Binding-site contacts:
Ligand atom C contacts residue LEU161 of chain 8.A at 3.8 Å (hydrophobic).
Ligand atom CA contacts residue GLY105 of chain 8.A at 3.9 Å.
Ligand atom O contacts residue PHE126 of chain 8.A at 3.4 Å.
Ligand atom O contacts residue GLY105 of chain 8.A at 3.7 Å.
Ligand atom CB contacts residue ILE130 of chain 8.A at 3.6 Å (hydrophobic).
Ligand atom C contacts residue ILE130 of chain 8.A at 3.9 Å (hydrophobic).
Ligand atom O contacts residue VAL127 of chain 8.A at 2.5 Å (h-bond).
Ligand atom C contacts residue GLY105 of chain 8.A at 3.8 Å.
Ligand atom C contacts residue VAL127 of chain 8.A at 3.7 Å (hydrophobic).
Ligand atom CB contacts residue ILE104 of chain 8.A at 3.6 Å (hydrophobic).
Ligand atom N contacts residue SER163 of chain 8.A at 3.9 Å.
Ligand atom O contacts residue LEU161 of chain 8.A at 3.4 Å (h-bond).
Ligand atom CD2 contacts residue LEU161 of chain 8.A at 3.6 Å (hydrophobic).
Ligand atom CG contacts residue TYR162 of chain 8.A at 3.9 Å (hydrophobic).
Ligand atom CB contacts residue GLY105 of chain 8.A at 3.1 Å.
Ligand atom CA contacts residue GLY105 of chain 8.A at 3.6 Å.
Ligand atom SD contacts residue ARG165 of chain 8.A at 3.5 Å.
Ligand atom O contacts residue VAL127 of chain 8.A at 3.5 Å.
Ligand atom CA contacts residue SER163 of chain 8.A at 3.7 Å.
Ligand atom CD contacts residue ARG165 of chain 8.A at 3.8 Å.
Ligand atom O contacts residue TYR162 of chain 8.A at 3.6 Å.
Ligand atom OE1 contacts residue ARG165 of chain 8.A at 2.9 Å (salt-bridge).
Ligand atom CD1 contacts residue GLY124 of chain 8.A at 3.9 Å.
Ligand atom CE contacts residue ARG165 of chain 8.A at 3.8 Å.
Ligand atom CD2 contacts residue PHE126 of chain 8.A at 3.4 Å (hydrophobic).
Ligand atom O contacts residue SER163 of chain 8.A at 3.1 Å (h-bond).
Ligand atom N contacts residue GLY105 of chain 8.A at 2.8 Å (h-bond).
Ligand atom N contacts residue VAL125 of chain 8.A at 3.5 Å (h-bond).
Ligand atom CA contacts residue PHE126 of chain 8.A at 3.9 Å (hydrophobic).
Ligand atom CD1 contacts residue GLN203 of chain 8.A at 3.5 Å.
Ligand atom CA contacts residue ILE130 of chain 8.A at 3.5 Å (hydrophobic).
Ligand atom O contacts residue GLN203 of chain 8.A at 3.5 Å (h-bond).
Ligand atom CB contacts residue TYR162 of chain 8.A at 3.5 Å (hydrophobic).
Ligand atom O contacts residue ILE130 of chain 8.A at 3.7 Å.
Ligand atom CA contacts residue VAL125 of chain 8.A at 3.4 Å (hydrophobic).
Ligand atom CA contacts residue LEU161 of chain 8.A at 3.5 Å (hydrophobic).
Ligand atom CD1 contacts residue TYR162 of chain 8.A at 3.5 Å (hydrophobic).
Ligand atom N contacts residue LEU161 of chain 8.A at 3.2 Å (h-bond).
Ligand atom CB contacts residue VAL125 of chain 8.A at 3.3 Å (hydrophobic).
Ligand atom CD contacts residue GLN203 of chain 8.A at 3.5 Å.

Sequence of chain 8.A:
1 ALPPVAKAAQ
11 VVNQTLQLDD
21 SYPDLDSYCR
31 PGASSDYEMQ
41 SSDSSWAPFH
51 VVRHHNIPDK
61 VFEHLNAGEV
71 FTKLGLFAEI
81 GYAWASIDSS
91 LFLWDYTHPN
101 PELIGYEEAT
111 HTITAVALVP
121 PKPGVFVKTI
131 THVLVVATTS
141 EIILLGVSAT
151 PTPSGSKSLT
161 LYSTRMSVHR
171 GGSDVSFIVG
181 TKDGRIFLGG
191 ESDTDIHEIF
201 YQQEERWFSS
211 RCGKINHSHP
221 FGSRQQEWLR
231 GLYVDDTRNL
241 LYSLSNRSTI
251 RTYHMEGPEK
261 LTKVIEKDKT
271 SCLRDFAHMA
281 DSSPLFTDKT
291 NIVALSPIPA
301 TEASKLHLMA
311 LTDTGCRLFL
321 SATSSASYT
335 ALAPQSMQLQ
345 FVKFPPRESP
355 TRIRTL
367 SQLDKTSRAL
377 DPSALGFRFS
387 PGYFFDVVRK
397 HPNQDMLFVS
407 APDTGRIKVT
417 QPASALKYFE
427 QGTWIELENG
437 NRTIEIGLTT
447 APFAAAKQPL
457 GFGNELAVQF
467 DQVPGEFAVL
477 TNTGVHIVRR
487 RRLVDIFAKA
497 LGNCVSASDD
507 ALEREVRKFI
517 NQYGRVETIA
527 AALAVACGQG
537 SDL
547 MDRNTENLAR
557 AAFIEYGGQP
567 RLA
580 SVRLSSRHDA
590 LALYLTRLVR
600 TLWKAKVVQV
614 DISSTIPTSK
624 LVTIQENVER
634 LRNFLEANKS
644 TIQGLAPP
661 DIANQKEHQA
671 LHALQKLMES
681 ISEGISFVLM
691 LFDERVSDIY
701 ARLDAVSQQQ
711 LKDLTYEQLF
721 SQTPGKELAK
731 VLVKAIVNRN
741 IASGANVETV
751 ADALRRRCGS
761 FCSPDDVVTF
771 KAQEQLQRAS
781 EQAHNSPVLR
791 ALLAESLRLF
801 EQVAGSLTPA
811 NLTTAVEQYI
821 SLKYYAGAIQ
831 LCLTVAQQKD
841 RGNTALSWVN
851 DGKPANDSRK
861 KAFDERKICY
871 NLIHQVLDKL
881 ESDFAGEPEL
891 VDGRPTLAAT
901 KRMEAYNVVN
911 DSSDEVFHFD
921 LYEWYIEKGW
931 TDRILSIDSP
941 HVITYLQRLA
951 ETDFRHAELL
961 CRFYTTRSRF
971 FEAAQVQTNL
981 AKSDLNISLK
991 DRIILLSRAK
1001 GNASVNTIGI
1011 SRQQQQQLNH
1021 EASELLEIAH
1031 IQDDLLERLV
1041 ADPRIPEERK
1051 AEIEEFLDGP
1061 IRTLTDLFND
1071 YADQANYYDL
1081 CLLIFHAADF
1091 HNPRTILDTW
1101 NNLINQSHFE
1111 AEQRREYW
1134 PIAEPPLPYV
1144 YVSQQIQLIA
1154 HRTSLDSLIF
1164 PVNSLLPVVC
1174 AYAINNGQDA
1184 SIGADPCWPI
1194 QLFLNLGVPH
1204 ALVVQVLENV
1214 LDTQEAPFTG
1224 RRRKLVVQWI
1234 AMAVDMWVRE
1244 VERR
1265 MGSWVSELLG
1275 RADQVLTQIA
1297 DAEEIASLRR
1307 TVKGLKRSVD

The protein below binds the small molecule below.
Small molecule (SMILES): CSCC[C@H](NC(=O)[C@@H]1CCCN1C(=O)[C@H](CC(C)C)NC(=O)[C@H](CC(C)C)NC(=O)[C@H](CCCCN)NC(=O)[C@H](C)NC(=O)[C@H](CCCCN)NC(=O)[C@@H](N)CCCN=C(N)N)C(=O)N[C@@H](CCC(=O)O)C(=O)N[C@@H](CCC(=O)O)C(=O)N[C@@H](C)C(=O)N[C@@H](CC(C)C)C(=O)N[C@@H](CC(C)C)C(=O)N1CCC[C@H]1C=O